This protein binds this small molecule.
Small molecule (SMILES): CC(=O)N[C@H]1[C@H](O[C@H]2[C@H](O)[C@@H](NC(C)=O)CO[C@@H]2CO[C@@H]2O[C@@H](C)[C@@H](O)[C@@H](O)[C@@H]2O)O[C@H](CO)[C@@H](O[C@@H]2O[C@H](CO[C@H]3O[C@H](CO)[C@@H](O)[C@H](O)[C@@H]3O[C@@H]3O[C@H](CO)[C@@H](O[C@@H]4O[C@H](CO)[C@H](O)[C@H](O)[C@H]4O)[C@H](O)[C@H]3NC(C)=O)[C@@H](O)[C@H](O[C@H]3O[C@H](CO)[C@@H](O)[C@H](O)[C@@H]3O[C@@H]3O[C@H](CO)[C@@H](O)[C@H](O)[C@H]3NC(C)=O)[C@@H]2O)[C@@H]1O

Binding-site contacts:
Ligand atom C2 contacts residue PRO20 of chain 1.A at 3.6 Å (hydrophobic).
Ligand atom C1 contacts residue THR75 of chain 1.A at 3.4 Å.
Ligand atom O5 contacts residue PHE17 of chain 1.A at 3.6 Å.
Ligand atom O7 contacts residue SER14 of chain 1.A at 3.8 Å.
Ligand atom C6 contacts residue THR36 of chain 1.A at 3.7 Å.
Ligand atom C3 contacts residue ASN73 of chain 1.A at 3.6 Å.
Ligand atom C5 contacts residue ASN73 of chain 1.A at 3.7 Å.
Ligand atom N2 contacts residue ASP41 of chain 1.A at 3.7 Å.
Ligand atom N2 contacts residue ASN73 of chain 1.A at 2.6 Å (h-bond).
Ligand atom C6 contacts residue PHE19 of chain 1.A at 3.5 Å (hydrophobic).
Ligand atom C3 contacts residue THR36 of chain 1.A at 3.6 Å.
Ligand atom C7 contacts residue ASN73 of chain 1.A at 3.1 Å.
Ligand atom O4 contacts residue LYS22 of chain 1.A at 3.2 Å (salt-bridge).
Ligand atom O4 contacts residue VAL40 of chain 1.A at 3.2 Å.
Ligand atom C2 contacts residue LYS22 of chain 1.A at 3.4 Å.
Ligand atom O5 contacts residue ASN73 of chain 1.A at 2.4 Å (h-bond).
Ligand atom C3 contacts residue LYS22 of chain 1.A at 3.6 Å.
Ligand atom C1 contacts residue PHE17 of chain 1.A at 3.7 Å (hydrophobic).
Ligand atom O3 contacts residue MAN7 of chain 1.D at 3.5 Å (h-bond).
Ligand atom O3 contacts residue PRO21 of chain 1.A at 3.7 Å.
Ligand atom O4 contacts residue LYS22 of chain 1.A at 3.1 Å (salt-bridge).
Ligand atom C5 contacts residue PHE19 of chain 1.A at 3.5 Å (hydrophobic).
Ligand atom O7 contacts residue VAL40 of chain 1.A at 3.4 Å.
Ligand atom C2 contacts residue ASN73 of chain 1.A at 2.2 Å.
Ligand atom C3 contacts residue PHE17 of chain 1.A at 3.7 Å (hydrophobic).
Ligand atom C8 contacts residue ASN73 of chain 1.A at 3.2 Å.
Ligand atom C4 contacts residue MAN7 of chain 1.D at 3.7 Å.
Ligand atom O3 contacts residue LYS22 of chain 1.A at 2.7 Å (salt-bridge).
Ligand atom C2 contacts residue THR36 of chain 1.A at 3.6 Å.
Ligand atom O2 contacts residue THR36 of chain 1.A at 2.9 Å (h-bond).
Ligand atom O2 contacts residue PRO20 of chain 1.A at 2.9 Å (h-bond).
Ligand atom O4 contacts residue MAN7 of chain 1.D at 3.1 Å (h-bond).
Ligand atom C6 contacts residue GLN71 of chain 1.A at 3.6 Å.
Ligand atom O6 contacts residue PHE19 of chain 1.A at 3.7 Å.
Ligand atom C1 contacts residue ASN73 of chain 1.A at 1.4 Å.
Ligand atom O2 contacts residue GLU34 of chain 1.A at 3.6 Å (salt-bridge).
Ligand atom O5 contacts residue LYS22 of chain 1.A at 3.2 Å (salt-bridge).
Ligand atom O2 contacts residue PHE19 of chain 1.A at 3.6 Å.
Ligand atom C1 contacts residue LYS22 of chain 1.A at 3.4 Å.
Ligand atom O3 contacts residue GLU34 of chain 1.A at 2.9 Å (salt-bridge).

Sequence of chain 1.A:
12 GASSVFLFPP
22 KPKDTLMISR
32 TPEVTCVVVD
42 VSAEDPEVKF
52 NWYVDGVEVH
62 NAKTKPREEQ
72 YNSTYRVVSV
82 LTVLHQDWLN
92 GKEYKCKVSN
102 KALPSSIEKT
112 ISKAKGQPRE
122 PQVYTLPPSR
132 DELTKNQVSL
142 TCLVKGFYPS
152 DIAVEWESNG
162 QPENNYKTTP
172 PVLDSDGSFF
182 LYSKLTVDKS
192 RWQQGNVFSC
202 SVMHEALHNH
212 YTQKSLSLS